Sequence of chain 1.A:
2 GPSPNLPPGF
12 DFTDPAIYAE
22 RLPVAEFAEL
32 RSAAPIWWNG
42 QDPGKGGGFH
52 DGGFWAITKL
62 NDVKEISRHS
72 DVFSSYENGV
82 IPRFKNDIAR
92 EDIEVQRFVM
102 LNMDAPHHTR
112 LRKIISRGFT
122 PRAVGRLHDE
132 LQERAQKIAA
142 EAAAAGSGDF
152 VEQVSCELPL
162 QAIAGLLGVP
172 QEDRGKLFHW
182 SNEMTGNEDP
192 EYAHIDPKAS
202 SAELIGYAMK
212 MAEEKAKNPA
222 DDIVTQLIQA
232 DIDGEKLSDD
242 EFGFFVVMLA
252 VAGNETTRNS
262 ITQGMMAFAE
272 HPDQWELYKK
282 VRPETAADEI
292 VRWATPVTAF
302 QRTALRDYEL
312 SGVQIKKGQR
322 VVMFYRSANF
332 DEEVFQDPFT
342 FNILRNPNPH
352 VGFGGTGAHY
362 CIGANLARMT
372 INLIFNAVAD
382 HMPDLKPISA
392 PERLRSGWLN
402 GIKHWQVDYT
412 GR

A protein and the small-molecule ligand that binds it are described below.
Small molecule (SMILES): COc1ccc(CNc2ccc(Cc3ccncc3)cc2)cc1

Binding-site contacts:
Ligand atom C09 contacts residue LEU102 of chain 1.A at 3.8 Å (hydrophobic).
Ligand atom C18 contacts residue HEM1 of chain 1.F at 3.1 Å.
Ligand atom C10 contacts residue ILE82 of chain 1.A at 3.9 Å (hydrophobic).
Ligand atom C19 contacts residue THR257 of chain 1.A at 3.5 Å.
Ligand atom C03 contacts residue VAL248 of chain 1.A at 4.0 Å (hydrophobic).
Ligand atom C15 contacts residue PHE301 of chain 1.A at 3.7 Å (hydrophobic).
Ligand atom C05 contacts residue GLN97 of chain 1.A at 3.6 Å.
Ligand atom C12 contacts residue VAL252 of chain 1.A at 3.9 Å (hydrophobic).
Ligand atom C05 contacts residue VAL100 of chain 1.A at 3.5 Å (hydrophobic).
Ligand atom C13 contacts residue PHE301 of chain 1.A at 3.9 Å (hydrophobic).
Ligand atom C23 contacts residue VAL248 of chain 1.A at 3.9 Å (hydrophobic).
Ligand atom N08 contacts residue VAL100 of chain 1.A at 3.9 Å.
Ligand atom C11 contacts residue LEU102 of chain 1.A at 3.6 Å (hydrophobic).
Ligand atom C10 contacts residue LEU102 of chain 1.A at 3.5 Å (hydrophobic).
Ligand atom N17 contacts residue ALA253 of chain 1.A at 3.5 Å.
Ligand atom C18 contacts residue THR257 of chain 1.A at 3.5 Å.
Ligand atom C20 contacts residue VAL252 of chain 1.A at 3.2 Å (hydrophobic).
Ligand atom C04 contacts residue VAL100 of chain 1.A at 3.6 Å (hydrophobic).
Ligand atom C01 contacts residue VAL248 of chain 1.A at 4.0 Å (hydrophobic).
Ligand atom C19 contacts residue ALA253 of chain 1.A at 3.5 Å (hydrophobic).
Ligand atom C15 contacts residue ALA253 of chain 1.A at 4.0 Å (hydrophobic).
Ligand atom C06 contacts residue GLN97 of chain 1.A at 4.0 Å.
Ligand atom C18 contacts residue ALA253 of chain 1.A at 3.2 Å (hydrophobic).
Ligand atom C01 contacts residue PHE245 of chain 1.A at 3.3 Å (hydrophobic).
Ligand atom C07 contacts residue GLN97 of chain 1.A at 3.6 Å.
Ligand atom C20 contacts residue ALA253 of chain 1.A at 3.9 Å (hydrophobic).
Ligand atom C11 contacts residue TRP399 of chain 1.A at 3.8 Å (hydrophobic).
Ligand atom C14 contacts residue PHE301 of chain 1.A at 4.0 Å (hydrophobic).
Ligand atom C16 contacts residue HEM1 of chain 1.F at 3.0 Å.
Ligand atom C23 contacts residue SER202 of chain 1.A at 3.6 Å.
Ligand atom C04 contacts residue GLN97 of chain 1.A at 3.6 Å.
Ligand atom C14 contacts residue ALA253 of chain 1.A at 4.0 Å (hydrophobic).
Ligand atom C12 contacts residue LEU102 of chain 1.A at 4.0 Å (hydrophobic).
Ligand atom C13 contacts residue TRP399 of chain 1.A at 3.6 Å (hydrophobic).
Ligand atom C16 contacts residue ALA253 of chain 1.A at 3.7 Å (hydrophobic).
Ligand atom C21 contacts residue MET249 of chain 1.A at 3.7 Å (hydrophobic).
Ligand atom C21 contacts residue VAL252 of chain 1.A at 3.4 Å (hydrophobic).
Ligand atom N17 contacts residue HEM1 of chain 1.F at 2.3 Å.
Ligand atom C11 contacts residue ILE82 of chain 1.A at 3.4 Å (hydrophobic).
Ligand atom C20 contacts residue MET249 of chain 1.A at 3.9 Å (hydrophobic).